The protein below binds the small molecule below.
Small molecule (SMILES): C[C@@H](O)[C@H](NC(=O)[C@H](Cc1ccc(O)cc1)NC(=O)[C@H](CO)NC(=O)[C@@H](N)CC(=O)O)C(=O)N[C@@H](CS)C(=O)O

Sequence of chain 2.G:
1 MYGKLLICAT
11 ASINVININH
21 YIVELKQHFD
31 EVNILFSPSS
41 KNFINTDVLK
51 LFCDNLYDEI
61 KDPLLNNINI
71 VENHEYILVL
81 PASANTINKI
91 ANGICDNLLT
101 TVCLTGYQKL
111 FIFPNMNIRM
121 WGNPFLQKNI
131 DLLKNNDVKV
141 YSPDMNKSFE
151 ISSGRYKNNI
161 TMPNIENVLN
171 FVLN

Binding-site contacts:
Ligand atom CE1 contacts residue PHE52 of chain 2.G at 3.7 Å (hydrophobic).
Ligand atom O contacts residue ASN14 of chain 3.E at 3.1 Å (h-bond).
Ligand atom OH contacts residue ASN17 of chain 3.E at 3.5 Å (h-bond).
Ligand atom C contacts residue SER148 of chain 3.E at 3.6 Å.
Ligand atom CB contacts residue ASN117 of chain 3.E at 3.5 Å.
Ligand atom N contacts residue ASN14 of chain 3.E at 3.0 Å (h-bond).
Ligand atom N contacts residue SER148 of chain 3.E at 3.6 Å.
Ligand atom C contacts residue ASN66 of chain 2.C at 3.6 Å.
Ligand atom OG contacts residue THR161 of chain 3.E at 3.4 Å.
Ligand atom CG2 contacts residue SER148 of chain 3.E at 3.3 Å.
Ligand atom O contacts residue ASN66 of chain 2.C at 3.0 Å (h-bond).
Ligand atom CE1 contacts residue ILE16 of chain 3.E at 3.5 Å (hydrophobic).
Ligand atom O contacts residue SER152 of chain 3.E at 3.3 Å (h-bond).
Ligand atom CZ contacts residue ASN19 of chain 2.G at 3.4 Å.
Ligand atom CB contacts residue ASN117 of chain 3.E at 3.6 Å.
Ligand atom OH contacts residue ASN19 of chain 2.G at 2.5 Å (h-bond).
Ligand atom OXT contacts residue ASN117 of chain 3.E at 3.2 Å (h-bond).
Ligand atom CB contacts residue ASN66 of chain 2.C at 3.2 Å.
Ligand atom CE1 contacts residue ASN19 of chain 2.G at 3.4 Å.
Ligand atom O contacts residue SER148 of chain 3.E at 3.4 Å (h-bond).
Ligand atom OH contacts residue HIS20 of chain 2.G at 3.5 Å (h-bond).
Ligand atom C contacts residue PHE149 of chain 3.E at 3.6 Å (hydrophobic).
Ligand atom CG2 contacts residue ILE160 of chain 3.E at 3.6 Å (hydrophobic).
Ligand atom CE1 contacts residue ASN17 of chain 3.E at 3.4 Å.
Ligand atom CD1 contacts residue PHE52 of chain 2.G at 3.6 Å (hydrophobic).
Ligand atom O contacts residue ILE151 of chain 3.E at 3.0 Å (h-bond).
Ligand atom O contacts residue PHE149 of chain 3.E at 3.0 Å (h-bond).
Ligand atom OG contacts residue MET162 of chain 3.E at 2.9 Å (h-bond).
Ligand atom CA contacts residue ASN66 of chain 2.C at 3.6 Å.
Ligand atom OG1 contacts residue SER148 of chain 3.E at 3.4 Å (h-bond).
Ligand atom SG contacts residue FMN1 of chain 3.L at 3.5 Å.
Ligand atom CB contacts residue ILE68 of chain 2.C at 3.5 Å (hydrophobic).
Ligand atom O contacts residue GLU150 of chain 3.E at 3.4 Å.
Ligand atom N contacts residue ASN117 of chain 3.E at 3.0 Å (h-bond).
Ligand atom CA contacts residue PHE149 of chain 3.E at 3.3 Å (hydrophobic).
Ligand atom CA contacts residue ASN117 of chain 3.E at 3.6 Å.
Ligand atom CG contacts residue PHE52 of chain 2.G at 3.7 Å (hydrophobic).
Ligand atom O contacts residue PHE149 of chain 3.E at 3.5 Å (h-bond).
Ligand atom C contacts residue SER148 of chain 3.E at 3.6 Å.
Ligand atom N contacts residue PHE149 of chain 3.E at 3.0 Å (h-bond).

Sequence of chain 2.C:
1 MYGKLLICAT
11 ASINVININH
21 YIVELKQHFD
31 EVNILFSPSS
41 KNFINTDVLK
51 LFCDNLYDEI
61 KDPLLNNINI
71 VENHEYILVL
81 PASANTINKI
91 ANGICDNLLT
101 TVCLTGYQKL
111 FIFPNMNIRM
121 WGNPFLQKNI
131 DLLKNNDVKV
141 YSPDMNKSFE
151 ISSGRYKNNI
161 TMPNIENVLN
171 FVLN

Sequence of chain 3.E:
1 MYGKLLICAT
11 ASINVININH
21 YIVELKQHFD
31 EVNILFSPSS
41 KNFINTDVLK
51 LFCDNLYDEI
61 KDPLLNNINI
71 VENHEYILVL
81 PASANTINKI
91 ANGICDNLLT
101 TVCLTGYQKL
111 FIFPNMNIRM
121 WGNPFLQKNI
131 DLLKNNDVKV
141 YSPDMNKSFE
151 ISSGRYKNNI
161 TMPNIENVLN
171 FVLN